Binding-site contacts:
Ligand atom O2 contacts residue GLY17 of chain 1.A at 3.8 Å.
Ligand atom C1 contacts residue GLY129 of chain 1.A at 4.5 Å.
Ligand atom C6 contacts residue GLY129 of chain 1.A at 4.4 Å.
Ligand atom C4 contacts residue ASP133 of chain 1.A at 3.4 Å.
Ligand atom O5 contacts residue SER1 of chain 1.B at 2.4 Å (h-bond).
Ligand atom O4 contacts residue GLY17 of chain 1.A at 3.4 Å (h-bond).
Ligand atom C6 contacts residue TYR86 of chain 1.A at 3.7 Å (hydrophobic).
Ligand atom O2 contacts residue SER1 of chain 1.B at 3.8 Å.
Ligand atom C5 contacts residue ASP133 of chain 1.A at 4.0 Å.
Ligand atom O4 contacts residue GLY16 of chain 1.A at 3.6 Å.
Ligand atom O2 contacts residue SER130 of chain 1.A at 4.4 Å.
Ligand atom O5 contacts residue SER130 of chain 1.A at 3.0 Å (h-bond).
Ligand atom O4 contacts residue ASP133 of chain 1.A at 2.6 Å (salt-bridge).
Ligand atom O5 contacts residue GLY129 of chain 1.A at 3.7 Å.
Ligand atom C3 contacts residue GLY17 of chain 1.A at 3.7 Å.
Ligand atom C4 contacts residue GLY17 of chain 1.A at 3.4 Å.
Ligand atom O3 contacts residue GLY17 of chain 1.A at 2.9 Å (h-bond).
Ligand atom C4 contacts residue SER1 of chain 1.B at 3.7 Å.
Ligand atom O3 contacts residue GLY16 of chain 1.A at 4.0 Å.
Ligand atom O2 contacts residue GLY129 of chain 1.A at 3.5 Å.
Ligand atom O5 contacts residue LEU131 of chain 1.A at 4.4 Å.
Ligand atom C5 contacts residue GLY129 of chain 1.A at 4.4 Å.
Ligand atom C6 contacts residue SER1 of chain 1.B at 4.3 Å.
Ligand atom O4 contacts residue TYR86 of chain 1.A at 3.7 Å.
Ligand atom C2 contacts residue SER1 of chain 1.B at 2.6 Å.
Ligand atom O6 contacts residue GLY129 of chain 1.A at 3.2 Å (h-bond).
Ligand atom O6 contacts residue ASP133 of chain 1.A at 2.7 Å (salt-bridge).
Ligand atom C1 contacts residue SER130 of chain 1.A at 3.9 Å.
Ligand atom O6 contacts residue SER128 of chain 1.A at 4.2 Å.
Ligand atom C6 contacts residue SER130 of chain 1.A at 3.5 Å.
Ligand atom C1 contacts residue SER1 of chain 1.B at 1.4 Å.
Ligand atom O6 contacts residue LEU131 of chain 1.A at 2.8 Å (h-bond).
Ligand atom C5 contacts residue SER1 of chain 1.B at 3.0 Å.
Ligand atom C6 contacts residue ASP133 of chain 1.A at 3.5 Å.
Ligand atom C4 contacts residue GLY16 of chain 1.A at 4.3 Å.
Ligand atom C6 contacts residue LEU131 of chain 1.A at 3.5 Å (hydrophobic).
Ligand atom C5 contacts residue SER130 of chain 1.A at 3.8 Å.
Ligand atom C5 contacts residue TYR86 of chain 1.A at 4.4 Å (hydrophobic).
Ligand atom C3 contacts residue SER1 of chain 1.B at 3.2 Å.
Ligand atom O6 contacts residue SER130 of chain 1.A at 3.0 Å (h-bond).

Sequence of chain 1.A:
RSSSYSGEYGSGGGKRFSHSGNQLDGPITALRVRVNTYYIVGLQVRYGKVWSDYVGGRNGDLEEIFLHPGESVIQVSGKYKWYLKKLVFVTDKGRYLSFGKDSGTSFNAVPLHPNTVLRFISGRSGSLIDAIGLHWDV

The small molecule below binds the protein below.
Small molecule (SMILES): OC[C@H]1O[C@H](O)[C@@H](O)[C@@H](O)[C@@H]1O